The small molecule below binds the protein below.
Small molecule (SMILES): CC(C)C[C@H](NC(=O)OCC1C[C@H]2CCC[C@@H](C1)C2)C(=O)N[C@@H](C[C@@H]1CCNC1=O)[C@H](O)S(=O)(=O)O

Binding-site contacts:
Ligand atom O31 contacts residue Y5S1 of chain 1.D at 0.2 Å (h-bond).
Ligand atom C27 contacts residue Y5S1 of chain 1.D at 0.0 Å.
Ligand atom C26 contacts residue Y5S1 of chain 1.D at 0.0 Å.
Ligand atom C08 contacts residue CYS149 of chain 1.A at 2.7 Å (hydrophobic).
Ligand atom C22 contacts residue Y5S1 of chain 1.D at 0.0 Å.
Ligand atom C15 contacts residue Y5S1 of chain 1.D at 0.1 Å.
Ligand atom C07 contacts residue Y5S1 of chain 1.D at 0.1 Å.
Ligand atom C13 contacts residue Y5S1 of chain 1.D at 0.2 Å.
Ligand atom O10 contacts residue CYS149 of chain 1.A at 2.6 Å (h-bond).
Ligand atom C09 contacts residue CYS149 of chain 1.A at 1.8 Å (hydrophobic).
Ligand atom C05 contacts residue Y5S1 of chain 1.D at 0.1 Å.
Ligand atom O10 contacts residue Y5S1 of chain 1.D at 1.4 Å.
Ligand atom O10 contacts residue HIS45 of chain 1.A at 2.9 Å (h-bond).
Ligand atom C19 contacts residue Y5S1 of chain 1.D at 0.1 Å.
Ligand atom C16 contacts residue Y5S1 of chain 1.D at 0.1 Å.
Ligand atom C04 contacts residue Y5S1 of chain 1.D at 0.1 Å.
Ligand atom C09 contacts residue Y5S1 of chain 1.D at 0.1 Å.
Ligand atom C25 contacts residue Y5S1 of chain 1.D at 0.0 Å.
Ligand atom N18 contacts residue Y5S1 of chain 1.D at 0.3 Å (h-bond).
Ligand atom O01 contacts residue Y5S1 of chain 1.D at 0.2 Å (h-bond).
Ligand atom C21 contacts residue Y5S1 of chain 1.D at 0.1 Å.
Ligand atom C02 contacts residue Y5S1 of chain 1.D at 0.1 Å.
Ligand atom C12 contacts residue Y5S1 of chain 1.D at 0.3 Å.
Ligand atom O01 contacts residue HIS167 of chain 1.A at 2.8 Å (h-bond).
Ligand atom C23 contacts residue Y5S1 of chain 1.D at 0.0 Å.
Ligand atom C08 contacts residue Y5S1 of chain 1.D at 0.1 Å.
Ligand atom C14 contacts residue Y5S1 of chain 1.D at 0.2 Å.
Ligand atom C24 contacts residue Y5S1 of chain 1.D at 0.0 Å.
Ligand atom C29 contacts residue Y5S1 of chain 1.D at 0.0 Å.
Ligand atom N11 contacts residue HIS168 of chain 1.A at 3.0 Å (h-bond).
Ligand atom C28 contacts residue Y5S1 of chain 1.D at 0.0 Å.
Ligand atom C17 contacts residue Y5S1 of chain 1.D at 0.3 Å.
Ligand atom O31 contacts residue GLU170 of chain 1.A at 3.0 Å (salt-bridge).
Ligand atom N03 contacts residue Y5S1 of chain 1.D at 0.1 Å (h-bond).
Ligand atom N11 contacts residue Y5S1 of chain 1.D at 0.2 Å (h-bond).
Ligand atom O20 contacts residue Y5S1 of chain 1.D at 0.1 Å (h-bond).
Ligand atom C30 contacts residue Y5S1 of chain 1.D at 0.0 Å.
Ligand atom O32 contacts residue Y5S1 of chain 1.D at 0.8 Å (h-bond).
Ligand atom N03 contacts residue GLU170 of chain 1.A at 3.0 Å (salt-bridge).
Ligand atom C06 contacts residue Y5S1 of chain 1.D at 0.1 Å.

Sequence of chain 1.A:
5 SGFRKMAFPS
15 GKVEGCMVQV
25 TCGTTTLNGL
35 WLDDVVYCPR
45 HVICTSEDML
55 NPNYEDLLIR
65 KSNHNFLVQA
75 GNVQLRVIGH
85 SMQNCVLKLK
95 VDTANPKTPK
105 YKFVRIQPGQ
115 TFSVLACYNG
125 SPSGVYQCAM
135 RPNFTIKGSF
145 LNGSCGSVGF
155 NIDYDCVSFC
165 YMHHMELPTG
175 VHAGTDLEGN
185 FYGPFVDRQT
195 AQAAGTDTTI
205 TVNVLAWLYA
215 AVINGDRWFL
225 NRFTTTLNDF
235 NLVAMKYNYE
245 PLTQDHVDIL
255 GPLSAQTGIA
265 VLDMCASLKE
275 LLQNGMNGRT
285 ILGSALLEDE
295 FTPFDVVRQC